Binding-site contacts:
Ligand atom P2 contacts residue ARG35 of chain 1.A at 3.7 Å.
Ligand atom O4P contacts residue CA1 of chain 1.C at 4.0 Å.
Ligand atom C3' contacts residue TYR107 of chain 1.A at 3.8 Å (hydrophobic).
Ligand atom N3 contacts residue TYR109 of chain 1.A at 3.5 Å.
Ligand atom O4 contacts residue LEU83 of chain 1.A at 3.5 Å.
Ligand atom O5' contacts residue ARG81 of chain 1.A at 2.9 Å (salt-bridge).
Ligand atom C2 contacts residue TYR109 of chain 1.A at 3.9 Å (hydrophobic).
Ligand atom C5' contacts residue ARG81 of chain 1.A at 4.0 Å.
Ligand atom O3P contacts residue LYS78 of chain 1.A at 3.4 Å (salt-bridge).
Ligand atom C5 contacts residue LEU83 of chain 1.A at 3.9 Å (hydrophobic).
Ligand atom O5P contacts residue CA1 of chain 1.C at 2.9 Å.
Ligand atom O4' contacts residue ARG81 of chain 1.A at 2.8 Å (salt-bridge).
Ligand atom O4P contacts residue ARG35 of chain 1.A at 2.9 Å (salt-bridge).
Ligand atom C5M contacts residue TYR107 of chain 1.A at 3.7 Å (hydrophobic).
Ligand atom C4 contacts residue LEU83 of chain 1.A at 3.5 Å (hydrophobic).
Ligand atom O5P contacts residue ARG35 of chain 1.A at 2.8 Å (salt-bridge).
Ligand atom P1 contacts residue LYS78 of chain 1.A at 3.6 Å.
Ligand atom O2 contacts residue ASP77 of chain 1.A at 3.8 Å.
Ligand atom C2' contacts residue TYR107 of chain 1.A at 3.6 Å (hydrophobic).
Ligand atom O4 contacts residue LEU37 of chain 1.A at 3.9 Å.
Ligand atom C4 contacts residue TYR109 of chain 1.A at 3.9 Å (hydrophobic).
Ligand atom P1 contacts residue TYR79 of chain 1.A at 3.9 Å.
Ligand atom C5M contacts residue LEU36 of chain 1.A at 3.8 Å (hydrophobic).
Ligand atom C2 contacts residue ASP77 of chain 1.A at 3.9 Å.
Ligand atom O2P contacts residue TYR79 of chain 1.A at 2.6 Å (h-bond).
Ligand atom O3' contacts residue LYS78 of chain 1.A at 3.6 Å.
Ligand atom C4' contacts residue ARG81 of chain 1.A at 3.6 Å.
Ligand atom O3' contacts residue TYR79 of chain 1.A at 3.3 Å.
Ligand atom O5P contacts residue ASP40 of chain 1.A at 3.6 Å (salt-bridge).
Ligand atom N3 contacts residue LEU83 of chain 1.A at 3.9 Å.
Ligand atom O2P contacts residue LYS78 of chain 1.A at 3.0 Å.
Ligand atom O4P contacts residue ARG81 of chain 1.A at 2.8 Å (salt-bridge).
Ligand atom O5' contacts residue ARG35 of chain 1.A at 3.9 Å.
Ligand atom P2 contacts residue ARG81 of chain 1.A at 3.9 Å.
Ligand atom P2 contacts residue CA1 of chain 1.C at 3.9 Å.
Ligand atom C1' contacts residue ARG81 of chain 1.A at 3.9 Å.
Ligand atom C5' contacts residue TYR107 of chain 1.A at 3.5 Å (hydrophobic).
Ligand atom C5 contacts residue TYR107 of chain 1.A at 3.9 Å (hydrophobic).
Ligand atom C2' contacts residue TYR109 of chain 1.A at 3.9 Å (hydrophobic).
Ligand atom C5M contacts residue ARG35 of chain 1.A at 3.7 Å.

This small molecule binds to this protein.
Small molecule (SMILES): Cc1cn([C@H]2C[C@H](OP(=O)(O)O)[C@@H](COP(=O)(O)O)O2)c(=O)[nH]c1=O

Sequence of chain 1.A:
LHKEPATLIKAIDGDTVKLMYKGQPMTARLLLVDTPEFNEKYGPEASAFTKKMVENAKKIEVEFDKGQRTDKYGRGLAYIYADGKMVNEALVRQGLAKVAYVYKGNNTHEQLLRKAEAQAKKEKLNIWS